Binding-site contacts:
Ligand atom O6 contacts residue ASN62 of chain 1.A at 4.0 Å.
Ligand atom NAV contacts residue LEU197 of chain 1.A at 4.0 Å.
Ligand atom CAK contacts residue THR199 of chain 1.A at 3.3 Å.
Ligand atom C6 contacts residue ASN62 of chain 1.A at 3.2 Å.
Ligand atom OAO contacts residue THR198 of chain 1.A at 4.1 Å.
Ligand atom NAA contacts residue HIS94 of chain 1.A at 3.4 Å (h-bond).
Ligand atom O4 contacts residue ASN67 of chain 1.A at 3.8 Å.
Ligand atom CAP contacts residue HIS94 of chain 1.A at 3.7 Å.
Ligand atom SAW contacts residue HIS119 of chain 1.A at 4.0 Å.
Ligand atom C2 contacts residue ASN67 of chain 1.A at 3.9 Å.
Ligand atom SAW contacts residue HIS94 of chain 1.A at 3.9 Å.
Ligand atom NAA contacts residue HIS119 of chain 1.A at 3.5 Å (h-bond).
Ligand atom C2 contacts residue GLN92 of chain 1.A at 3.3 Å.
Ligand atom C1 contacts residue GLN92 of chain 1.A at 3.8 Å.
Ligand atom CAL contacts residue THR199 of chain 1.A at 3.3 Å.
Ligand atom C4 contacts residue ASN62 of chain 1.A at 3.8 Å.
Ligand atom C3 contacts residue ASN67 of chain 1.A at 3.6 Å.
Ligand atom NAA contacts residue THR198 of chain 1.A at 2.8 Å (h-bond).
Ligand atom OAD contacts residue PHE130 of chain 1.A at 3.1 Å.
Ligand atom OAC contacts residue TRP208 of chain 1.A at 3.5 Å.
Ligand atom OAO contacts residue ZN1 of chain 1.B at 4.0 Å.
Ligand atom O6 contacts residue TRP5 of chain 1.A at 3.9 Å.
Ligand atom OAD contacts residue GLN92 of chain 1.A at 4.0 Å.
Ligand atom OAB contacts residue VAL121 of chain 1.A at 3.8 Å.
Ligand atom OAB contacts residue ZN1 of chain 1.B at 3.1 Å.
Ligand atom O2 contacts residue GLN92 of chain 1.A at 3.2 Å (h-bond).
Ligand atom SAW contacts residue THR198 of chain 1.A at 3.9 Å.
Ligand atom OAO contacts residue LEU197 of chain 1.A at 3.7 Å.
Ligand atom O4 contacts residue ASN62 of chain 1.A at 2.8 Å (h-bond).
Ligand atom OAB contacts residue HIS94 of chain 1.A at 3.3 Å.
Ligand atom OAB contacts residue HIS119 of chain 1.A at 3.6 Å (h-bond).
Ligand atom NAA contacts residue HIS96 of chain 1.A at 3.4 Å (h-bond).
Ligand atom OAC contacts residue THR198 of chain 1.A at 3.1 Å (h-bond).
Ligand atom OAC contacts residue LEU197 of chain 1.A at 3.4 Å.
Ligand atom O6 contacts residue THR199 of chain 1.A at 3.2 Å (h-bond).
Ligand atom C5 contacts residue ASN62 of chain 1.A at 4.0 Å.
Ligand atom OAC contacts residue ZN1 of chain 1.B at 4.1 Å.
Ligand atom OAB contacts residue VAL142 of chain 1.A at 3.9 Å.
Ligand atom NAA contacts residue ZN1 of chain 1.B at 2.1 Å.
Ligand atom SAW contacts residue ZN1 of chain 1.B at 3.1 Å.

The small molecule below binds the protein below.
Small molecule (SMILES): NS(=O)(=O)O[C@@H]1CCN(S(=O)(=O)[C@@H]2OC(CO)[C@@H](O)[C@H](O)[C@@H]2O)C1

Sequence of chain 1.A:
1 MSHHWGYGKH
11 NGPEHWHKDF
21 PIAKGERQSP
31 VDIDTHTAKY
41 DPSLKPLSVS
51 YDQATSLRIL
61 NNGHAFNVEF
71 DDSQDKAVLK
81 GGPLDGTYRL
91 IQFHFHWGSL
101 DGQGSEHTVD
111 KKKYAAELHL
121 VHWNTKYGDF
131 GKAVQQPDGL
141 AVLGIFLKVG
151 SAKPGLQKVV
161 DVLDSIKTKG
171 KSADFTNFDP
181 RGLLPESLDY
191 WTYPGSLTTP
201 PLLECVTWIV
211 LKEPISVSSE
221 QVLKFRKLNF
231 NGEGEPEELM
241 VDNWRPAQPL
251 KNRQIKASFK